Binding-site contacts:
Ligand atom CL2 contacts residue LEU97 of chain 1.A at 3.7 Å.
Ligand atom CL3 contacts residue GLY160 of chain 1.A at 3.8 Å.
Ligand atom O1 contacts residue HIS232 of chain 1.A at 3.2 Å (h-bond).
Ligand atom CL3 contacts residue SER179 of chain 1.A at 3.5 Å.
Ligand atom CL2 contacts residue SER162 of chain 1.A at 3.5 Å.
Ligand atom C5 contacts residue HIS232 of chain 1.A at 3.8 Å.
Ligand atom C2' contacts residue TYR234 of chain 1.A at 3.4 Å (hydrophobic).
Ligand atom C4' contacts residue SER177 of chain 1.A at 3.5 Å.
Ligand atom C3' contacts residue SER177 of chain 1.A at 3.5 Å.
Ligand atom C2 contacts residue LEU95 of chain 1.A at 3.7 Å (hydrophobic).
Ligand atom C7 contacts residue HIS232 of chain 1.A at 3.3 Å.
Ligand atom CL4 contacts residue SER162 of chain 1.A at 3.5 Å.
Ligand atom CL2 contacts residue SER177 of chain 1.A at 3.9 Å.
Ligand atom C6 contacts residue HIS232 of chain 1.A at 4.0 Å.
Ligand atom C3' contacts residue TYR234 of chain 1.A at 3.5 Å (hydrophobic).
Ligand atom CL1 contacts residue TYR93 of chain 1.A at 3.6 Å.
Ligand atom C2' contacts residue SER177 of chain 1.A at 4.0 Å.
Ligand atom C2 contacts residue HIS232 of chain 1.A at 3.3 Å.
Ligand atom CL4 contacts residue MET161 of chain 1.A at 3.5 Å.
Ligand atom C4 contacts residue HIS232 of chain 1.A at 3.4 Å.
Ligand atom C5 contacts residue LEU95 of chain 1.A at 3.8 Å (hydrophobic).
Ligand atom C4' contacts residue TYR234 of chain 1.A at 3.7 Å (hydrophobic).
Ligand atom C3 contacts residue HIS232 of chain 1.A at 3.5 Å.
Ligand atom C3 contacts residue LEU95 of chain 1.A at 3.5 Å (hydrophobic).
Ligand atom CL2 contacts residue TYR234 of chain 1.A at 3.6 Å.
Ligand atom C1' contacts residue TYR234 of chain 1.A at 3.6 Å (hydrophobic).
Ligand atom C5' contacts residue TYR234 of chain 1.A at 3.5 Å (hydrophobic).
Ligand atom CL1 contacts residue GLY92 of chain 1.A at 3.7 Å.
Ligand atom CL3 contacts residue ILE178 of chain 1.A at 3.5 Å.
Ligand atom C4 contacts residue LEU95 of chain 1.A at 3.6 Å (hydrophobic).
Ligand atom O1 contacts residue LEU95 of chain 1.A at 3.7 Å.
Ligand atom C5' contacts residue SER177 of chain 1.A at 3.6 Å.
Ligand atom CL4 contacts residue GLY160 of chain 1.A at 3.5 Å.
Ligand atom CL1 contacts residue LEU95 of chain 1.A at 3.9 Å.
Ligand atom C6 contacts residue TYR185 of chain 1.A at 3.8 Å (hydrophobic).
Ligand atom C5 contacts residue TYR185 of chain 1.A at 3.6 Å (hydrophobic).
Ligand atom C6' contacts residue TYR234 of chain 1.A at 3.4 Å (hydrophobic).
Ligand atom CL1 contacts residue HIS232 of chain 1.A at 3.4 Å.
Ligand atom CL1 contacts residue THR94 of chain 1.A at 3.8 Å.
Ligand atom CL3 contacts residue TYR234 of chain 1.A at 3.9 Å.

Sequence of chain 1.A:
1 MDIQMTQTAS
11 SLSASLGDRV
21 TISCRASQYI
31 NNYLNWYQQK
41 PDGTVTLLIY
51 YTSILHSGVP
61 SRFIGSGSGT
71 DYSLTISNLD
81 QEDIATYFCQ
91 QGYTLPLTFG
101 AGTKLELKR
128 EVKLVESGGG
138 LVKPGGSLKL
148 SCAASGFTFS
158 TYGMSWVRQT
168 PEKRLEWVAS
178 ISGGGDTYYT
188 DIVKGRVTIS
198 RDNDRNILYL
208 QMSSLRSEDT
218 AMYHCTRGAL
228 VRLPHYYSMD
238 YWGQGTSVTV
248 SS

The protein below binds the small molecule below.
Small molecule (SMILES): COc1ccc(-c2cc(Cl)c(Cl)c(Cl)c2)cc1Cl